Binding-site contacts:
Ligand atom N09 contacts residue TRP64 of chain 1.C at 4.5 Å.
Ligand atom N03 contacts residue TRP64 of chain 1.C at 3.2 Å (h-bond).
Ligand atom N03 contacts residue TRP70 of chain 1.C at 4.1 Å.
Ligand atom C07 contacts residue TRP64 of chain 1.C at 4.5 Å (hydrophobic).
Ligand atom C4 contacts residue TRP70 of chain 1.C at 4.4 Å (hydrophobic).
Ligand atom O16 contacts residue VAL61 of chain 1.C at 3.9 Å.
Ligand atom C04 contacts residue PHE86 of chain 1.C at 4.2 Å (hydrophobic).
Ligand atom N03 contacts residue SER63 of chain 1.C at 4.0 Å.
Ligand atom C06 contacts residue TRP70 of chain 1.C at 3.6 Å (hydrophobic).
Ligand atom C06 contacts residue PHE86 of chain 1.C at 4.2 Å (hydrophobic).
Ligand atom O01 contacts residue HIS62 of chain 1.C at 3.5 Å.
Ligand atom O16 contacts residue HIS62 of chain 1.C at 3.9 Å.
Ligand atom O18 contacts residue TRP84 of chain 1.C at 3.8 Å.
Ligand atom O01 contacts residue TRP64 of chain 1.C at 3.3 Å (h-bond).
Ligand atom C04 contacts residue SER63 of chain 1.C at 4.1 Å.
Ligand atom C02 contacts residue HIS62 of chain 1.C at 3.7 Å.
Ligand atom C07 contacts residue TRP84 of chain 1.C at 3.5 Å (hydrophobic).
Ligand atom C04 contacts residue TRP64 of chain 1.C at 3.5 Å (hydrophobic).
Ligand atom O05 contacts residue TRP64 of chain 1.C at 3.0 Å (h-bond).
Ligand atom O18 contacts residue TRP64 of chain 1.C at 4.2 Å.
Ligand atom C07 contacts residue TRP70 of chain 1.C at 3.6 Å (hydrophobic).
Ligand atom C06 contacts residue TRP64 of chain 1.C at 4.1 Å (hydrophobic).
Ligand atom O05 contacts residue SER63 of chain 1.C at 3.4 Å.
Ligand atom O05 contacts residue TRP70 of chain 1.C at 3.4 Å.
Ligand atom O05 contacts residue PHE86 of chain 1.C at 3.3 Å.
Ligand atom C04 contacts residue TRP70 of chain 1.C at 3.5 Å (hydrophobic).
Ligand atom C06 contacts residue TRP84 of chain 1.C at 3.6 Å (hydrophobic).
Ligand atom N03 contacts residue HIS62 of chain 1.C at 2.9 Å (h-bond).
Ligand atom C08 contacts residue TRP84 of chain 1.C at 4.4 Å (hydrophobic).
Ligand atom O05 contacts residue HIS62 of chain 1.C at 3.9 Å.
Ligand atom C04 contacts residue HIS62 of chain 1.C at 3.9 Å.
Ligand atom C08 contacts residue TRP64 of chain 1.C at 3.5 Å (hydrophobic).
Ligand atom N03 contacts residue VAL61 of chain 1.C at 4.3 Å.
Ligand atom O16 contacts residue TRP70 of chain 1.C at 3.6 Å.
Ligand atom C02 contacts residue TRP64 of chain 1.C at 3.3 Å (hydrophobic).

Sequence of chain 1.C:
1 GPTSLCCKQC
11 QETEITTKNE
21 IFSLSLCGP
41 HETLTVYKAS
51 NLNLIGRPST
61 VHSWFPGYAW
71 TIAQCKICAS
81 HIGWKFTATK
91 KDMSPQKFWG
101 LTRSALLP

This protein binds this small molecule.
Small molecule (SMILES): O=C1CC[C@H](N2C(=O)c3ccccc3C2=O)C(=O)N1